Sequence of chain 1.A:
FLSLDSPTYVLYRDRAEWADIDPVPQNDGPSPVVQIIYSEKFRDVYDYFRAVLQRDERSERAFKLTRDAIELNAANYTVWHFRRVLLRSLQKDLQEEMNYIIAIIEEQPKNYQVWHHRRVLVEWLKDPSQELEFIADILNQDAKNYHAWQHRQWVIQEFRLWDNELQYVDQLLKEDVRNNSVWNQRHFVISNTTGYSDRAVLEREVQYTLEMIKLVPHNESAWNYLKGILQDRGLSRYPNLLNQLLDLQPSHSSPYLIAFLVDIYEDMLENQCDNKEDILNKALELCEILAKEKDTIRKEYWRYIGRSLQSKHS

Sequence of chain 1.B:
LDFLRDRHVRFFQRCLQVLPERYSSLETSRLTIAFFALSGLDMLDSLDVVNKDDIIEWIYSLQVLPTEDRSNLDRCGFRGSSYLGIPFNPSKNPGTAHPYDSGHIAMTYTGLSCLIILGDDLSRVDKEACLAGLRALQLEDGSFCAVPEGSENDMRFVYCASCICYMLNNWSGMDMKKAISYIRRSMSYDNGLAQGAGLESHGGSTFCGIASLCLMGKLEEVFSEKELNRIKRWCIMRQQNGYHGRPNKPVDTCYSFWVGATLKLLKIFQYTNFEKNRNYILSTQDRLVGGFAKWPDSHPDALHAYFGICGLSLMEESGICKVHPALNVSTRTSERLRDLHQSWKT

A small-molecule ligand and the protein it binds are described below.
Small molecule (SMILES): CC(C)C[C@H](NC(=O)[C@@H](NC(=O)[C@H](CCCCN)NC(=O)[C@H](CS)NC(=O)[C@H](CS)NC(=O)[C@@H](N)CC(N)=O)C(C)C)C(=O)O

Binding-site contacts:
Ligand atom CB contacts residue MGM1 of chain 1.T at 4.0 Å.
Ligand atom O contacts residue LYS311 of chain 1.B at 3.8 Å.
Ligand atom C contacts residue LYS311 of chain 1.B at 3.8 Å.
Ligand atom CA contacts residue ARG173 of chain 1.B at 3.8 Å.
Ligand atom O contacts residue TYR166 of chain 1.A at 3.6 Å.
Ligand atom O contacts residue LYS311 of chain 1.B at 3.6 Å.
Ligand atom OD1 contacts residue SER315 of chain 1.B at 3.8 Å.
Ligand atom OXT contacts residue TYR166 of chain 1.A at 3.7 Å.
Ligand atom N contacts residue HIS321 of chain 1.B at 3.9 Å.
Ligand atom C contacts residue TYR166 of chain 1.A at 3.5 Å (hydrophobic).
Ligand atom CB contacts residue SER315 of chain 1.B at 3.4 Å.
Ligand atom CD2 contacts residue ALA123 of chain 1.B at 3.9 Å (hydrophobic).
Ligand atom O contacts residue MGM1 of chain 1.T at 4.0 Å.
Ligand atom C contacts residue ARG173 of chain 1.B at 3.8 Å.
Ligand atom CD1 contacts residue ALA123 of chain 1.B at 3.9 Å (hydrophobic).
Ligand atom CB contacts residue HIS321 of chain 1.B at 3.9 Å.
Ligand atom CB contacts residue ASP318 of chain 1.B at 4.1 Å.
Ligand atom O contacts residue TYR166 of chain 1.A at 3.3 Å.
Ligand atom CD contacts residue LYS164 of chain 1.A at 4.0 Å.
Ligand atom N contacts residue TYR166 of chain 1.A at 4.0 Å.
Ligand atom CG1 contacts residue LEU320 of chain 1.B at 4.0 Å (hydrophobic).
Ligand atom C contacts residue TYR166 of chain 1.A at 3.8 Å (hydrophobic).
Ligand atom CD1 contacts residue THR49 of chain 1.B at 4.0 Å.
Ligand atom OD1 contacts residue TRP312 of chain 1.B at 3.5 Å.
Ligand atom O contacts residue GLN167 of chain 1.A at 3.0 Å (h-bond).
Ligand atom CB contacts residue ZN1 of chain 1.S at 3.5 Å.
Ligand atom CD2 contacts residue PHE174 of chain 1.B at 3.9 Å (hydrophobic).
Ligand atom CD1 contacts residue SER46 of chain 1.B at 4.0 Å.
Ligand atom O contacts residue ARG173 of chain 1.B at 2.8 Å (salt-bridge).
Ligand atom CD2 contacts residue ARG173 of chain 1.B at 3.9 Å.
Ligand atom O contacts residue TYR166 of chain 1.A at 3.9 Å.
Ligand atom O contacts residue LEU320 of chain 1.B at 3.7 Å.
Ligand atom SG contacts residue ASP269 of chain 1.B at 3.1 Å (salt-bridge).
Ligand atom SG contacts residue ZN1 of chain 1.S at 2.3 Å.
Ligand atom CG2 contacts residue LEU320 of chain 1.B at 4.0 Å (hydrophobic).
Ligand atom ND2 contacts residue TRP312 of chain 1.B at 3.8 Å.
Ligand atom CD1 contacts residue MET124 of chain 1.B at 3.6 Å (hydrophobic).
Ligand atom SG contacts residue HIS321 of chain 1.B at 3.4 Å (h-bond).
Ligand atom O contacts residue MGM1 of chain 1.T at 3.6 Å.
Ligand atom CG contacts residue TRP312 of chain 1.B at 3.6 Å (hydrophobic).